Sequence of chain 2.A:
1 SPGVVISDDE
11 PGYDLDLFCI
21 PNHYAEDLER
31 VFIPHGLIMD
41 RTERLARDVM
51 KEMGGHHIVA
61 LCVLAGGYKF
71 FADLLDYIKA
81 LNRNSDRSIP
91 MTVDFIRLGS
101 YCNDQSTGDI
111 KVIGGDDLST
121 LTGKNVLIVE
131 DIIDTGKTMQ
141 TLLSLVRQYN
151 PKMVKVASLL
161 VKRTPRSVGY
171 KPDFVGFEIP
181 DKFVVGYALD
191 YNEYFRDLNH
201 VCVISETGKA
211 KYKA

This small molecule binds to this protein.
Small molecule (SMILES): O=P(O)(O)OC[C@H]1O[C@H](O[P](=O)(O)OP(=O)(O)O)[C@H](O)[C@@H]1O

Binding-site contacts:
Ligand atom O3P contacts residue LYS137 of chain 2.A at 2.7 Å (salt-bridge).
Ligand atom O2B contacts residue GLY67 of chain 2.A at 2.9 Å (h-bond).
Ligand atom O2A contacts residue SER100 of chain 2.A at 2.2 Å (h-bond).
Ligand atom PB contacts residue ASP131 of chain 2.A at 3.2 Å.
Ligand atom O2B contacts residue ASP131 of chain 2.A at 2.4 Å (salt-bridge).
Ligand atom O3B contacts residue GLY66 of chain 2.A at 3.3 Å (h-bond).
Ligand atom P contacts residue GLY136 of chain 2.A at 3.5 Å.
Ligand atom O2P contacts residue THR135 of chain 2.A at 2.7 Å (h-bond).
Ligand atom O3P contacts residue GLY136 of chain 2.A at 3.3 Å (h-bond).
Ligand atom C3 contacts residue MG1 of chain 2.C at 2.8 Å.
Ligand atom C2 contacts residue MG1 of chain 2.C at 2.8 Å.
Ligand atom O1P contacts residue THR135 of chain 2.A at 2.6 Å (h-bond).
Ligand atom O5 contacts residue THR138 of chain 2.A at 2.9 Å (h-bond).
Ligand atom O3P contacts residue THR135 of chain 2.A at 2.9 Å (h-bond).
Ligand atom O2 contacts residue ASP131 of chain 2.A at 2.9 Å (salt-bridge).
Ligand atom O3 contacts residue GLU130 of chain 2.A at 2.3 Å (salt-bridge).
Ligand atom O1B contacts residue ASP131 of chain 2.A at 2.6 Å (salt-bridge).
Ligand atom O2A contacts residue ALA65 of chain 2.A at 3.1 Å (h-bond).
Ligand atom O3 contacts residue MG1 of chain 2.C at 2.2 Å.
Ligand atom C3 contacts residue ILE132 of chain 2.A at 3.3 Å (hydrophobic).
Ligand atom O3A contacts residue ALA65 of chain 2.A at 2.3 Å (h-bond).
Ligand atom P contacts residue THR135 of chain 2.A at 3.0 Å.
Ligand atom O1B contacts residue MG1 of chain 2.C at 2.5 Å.
Ligand atom O2P contacts residue GLY136 of chain 2.A at 2.7 Å (h-bond).
Ligand atom PA contacts residue ALA65 of chain 2.A at 3.2 Å.
Ligand atom O2P contacts residue ASP134 of chain 2.A at 3.3 Å (salt-bridge).
Ligand atom C5 contacts residue THR138 of chain 2.A at 3.1 Å.
Ligand atom PB contacts residue ALA65 of chain 2.A at 2.3 Å.
Ligand atom PB contacts residue LEU64 of chain 2.A at 3.5 Å.
Ligand atom PA contacts residue SER100 of chain 2.A at 3.0 Å.
Ligand atom O3P contacts residue THR138 of chain 2.A at 2.8 Å (h-bond).
Ligand atom O3B contacts residue LEU64 of chain 2.A at 2.5 Å.
Ligand atom C3 contacts residue GLU130 of chain 2.A at 2.6 Å.
Ligand atom O1A contacts residue SER100 of chain 2.A at 2.7 Å.
Ligand atom O1P contacts residue TYR101 of chain 2.A at 2.5 Å (h-bond).
Ligand atom C2 contacts residue ILE132 of chain 2.A at 3.5 Å (hydrophobic).
Ligand atom O2B contacts residue ALA65 of chain 2.A at 2.7 Å (h-bond).
Ligand atom O2 contacts residue MG1 of chain 2.C at 2.0 Å.
Ligand atom O3B contacts residue GLY67 of chain 2.A at 3.5 Å (h-bond).
Ligand atom O3B contacts residue ALA65 of chain 2.A at 2.5 Å (h-bond).